Sequence of chain 1.A:
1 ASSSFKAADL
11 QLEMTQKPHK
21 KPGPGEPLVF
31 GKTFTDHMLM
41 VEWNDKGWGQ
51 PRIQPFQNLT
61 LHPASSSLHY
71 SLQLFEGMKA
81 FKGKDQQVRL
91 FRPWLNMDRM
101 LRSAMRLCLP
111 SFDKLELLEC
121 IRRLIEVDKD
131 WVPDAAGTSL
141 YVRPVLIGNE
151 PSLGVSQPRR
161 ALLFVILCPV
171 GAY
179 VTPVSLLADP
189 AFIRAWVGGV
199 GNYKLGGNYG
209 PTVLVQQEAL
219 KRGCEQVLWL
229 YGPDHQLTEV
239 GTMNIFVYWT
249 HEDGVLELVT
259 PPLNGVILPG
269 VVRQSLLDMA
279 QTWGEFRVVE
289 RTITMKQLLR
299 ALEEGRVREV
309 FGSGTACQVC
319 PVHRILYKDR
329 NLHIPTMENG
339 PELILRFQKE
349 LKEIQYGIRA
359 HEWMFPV

A protein and the small-molecule ligand that binds it are described below.
Small molecule (SMILES): CC[C@H](C)[C@@H](NCc1c(COP(=O)(O)O)cnc(C)c1O)C(=O)O

Sequence of chain 1.B:
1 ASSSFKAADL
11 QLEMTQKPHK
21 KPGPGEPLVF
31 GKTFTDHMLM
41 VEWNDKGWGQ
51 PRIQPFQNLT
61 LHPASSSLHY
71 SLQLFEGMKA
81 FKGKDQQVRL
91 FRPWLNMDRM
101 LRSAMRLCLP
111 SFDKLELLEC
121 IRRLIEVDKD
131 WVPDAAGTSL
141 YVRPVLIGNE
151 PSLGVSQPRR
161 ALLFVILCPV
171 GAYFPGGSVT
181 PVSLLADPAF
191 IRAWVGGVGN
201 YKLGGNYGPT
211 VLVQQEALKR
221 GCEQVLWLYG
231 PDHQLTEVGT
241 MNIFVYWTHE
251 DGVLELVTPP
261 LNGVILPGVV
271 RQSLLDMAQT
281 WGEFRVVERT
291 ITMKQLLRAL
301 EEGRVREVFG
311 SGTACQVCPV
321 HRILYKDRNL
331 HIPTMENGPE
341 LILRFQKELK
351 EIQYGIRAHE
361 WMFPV

Binding-site contacts:
Ligand atom O1P contacts residue THR313 of chain 1.B at 2.6 Å (h-bond).
Ligand atom O2P contacts residue ARG99 of chain 1.B at 2.7 Å (salt-bridge).
Ligand atom O3P contacts residue VAL270 of chain 1.B at 2.9 Å (h-bond).
Ligand atom CG1 contacts residue TYR141 of chain 1.B at 3.5 Å (hydrophobic).
Ligand atom CG1 contacts residue PHE75 of chain 1.B at 3.7 Å (hydrophobic).
Ligand atom CD1 contacts residue ARG143 of chain 1.B at 3.3 Å.
Ligand atom C2 contacts residue GLU237 of chain 1.B at 3.6 Å.
Ligand atom N contacts residue LYS202 of chain 1.B at 2.5 Å (salt-bridge).
Ligand atom O3P contacts residue GLY268 of chain 1.B at 3.4 Å.
Ligand atom O4P contacts residue GLY268 of chain 1.B at 3.4 Å.
Ligand atom P contacts residue VAL269 of chain 1.B at 3.5 Å.
Ligand atom O3 contacts residue LYS202 of chain 1.B at 3.7 Å.
Ligand atom O contacts residue GLY77 of chain 1.B at 3.6 Å.
Ligand atom P contacts residue THR313 of chain 1.B at 3.7 Å.
Ligand atom C contacts residue TYR141 of chain 1.B at 3.2 Å (hydrophobic).
Ligand atom C6 contacts residue ASN242 of chain 1.B at 3.5 Å.
Ligand atom C6 contacts residue GLU237 of chain 1.B at 3.8 Å.
Ligand atom C3 contacts residue TYR207 of chain 1.B at 3.7 Å (hydrophobic).
Ligand atom CD1 contacts residue TYR70 of chain 1.A at 2.9 Å (hydrophobic).
Ligand atom O3 contacts residue THR240 of chain 1.B at 3.6 Å.
Ligand atom C4A contacts residue LYS202 of chain 1.B at 3.7 Å.
Ligand atom O3P contacts residue VAL269 of chain 1.B at 2.9 Å (h-bond).
Ligand atom C2A contacts residue GLU237 of chain 1.B at 3.5 Å.
Ligand atom O contacts residue TYR141 of chain 1.B at 2.4 Å (h-bond).
Ligand atom N1 contacts residue GLU237 of chain 1.B at 2.8 Å (salt-bridge).
Ligand atom CA contacts residue LYS202 of chain 1.B at 3.2 Å.
Ligand atom O2P contacts residue VAL269 of chain 1.B at 3.0 Å (h-bond).
Ligand atom N1 contacts residue LEU266 of chain 1.B at 3.5 Å.
Ligand atom CG1 contacts residue ARG143 of chain 1.B at 3.1 Å.
Ligand atom CD1 contacts residue VAL155 of chain 1.A at 3.6 Å (hydrophobic).
Ligand atom P contacts residue GLY268 of chain 1.B at 3.8 Å.
Ligand atom CG2 contacts residue THR240 of chain 1.B at 2.9 Å.
Ligand atom C4A contacts residue THR240 of chain 1.B at 3.4 Å.
Ligand atom CB contacts residue LYS202 of chain 1.B at 3.5 Å.
Ligand atom C3 contacts residue THR240 of chain 1.B at 3.6 Å.
Ligand atom O2P contacts residue GLY268 of chain 1.B at 3.6 Å.
Ligand atom C5 contacts residue THR240 of chain 1.B at 3.4 Å.
Ligand atom C4 contacts residue THR240 of chain 1.B at 3.2 Å.
Ligand atom O3 contacts residue TYR207 of chain 1.B at 2.8 Å (h-bond).
Ligand atom C2A contacts residue ARG192 of chain 1.B at 3.4 Å.